Sequence of chain 1.D:
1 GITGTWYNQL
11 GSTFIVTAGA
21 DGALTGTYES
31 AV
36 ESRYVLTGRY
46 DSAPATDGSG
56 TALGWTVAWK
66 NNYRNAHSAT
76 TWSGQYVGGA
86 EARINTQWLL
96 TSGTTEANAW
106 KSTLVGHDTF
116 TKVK

Binding-site contacts:
Ligand atom N1 contacts residue TYR28 of chain 1.D at 3.9 Å.
Ligand atom C5 contacts residue TRP105 of chain 1.B at 4.3 Å (hydrophobic).
Ligand atom O3 contacts residue SER12 of chain 1.D at 3.0 Å (h-bond).
Ligand atom C9 contacts residue VAL32 of chain 1.D at 3.3 Å (hydrophobic).
Ligand atom SE1 contacts residue THR75 of chain 1.D at 3.3 Å.
Ligand atom C5 contacts residue ASP113 of chain 1.D at 3.9 Å.
Ligand atom O12 contacts residue ALA71 of chain 1.D at 3.7 Å.
Ligand atom C6 contacts residue THR75 of chain 1.D at 4.1 Å.
Ligand atom SE1 contacts residue TRP77 of chain 1.D at 3.7 Å.
Ligand atom SE1 contacts residue TRP64 of chain 1.D at 3.4 Å.
Ligand atom C8 contacts residue VAL32 of chain 1.D at 3.9 Å (hydrophobic).
Ligand atom C7 contacts residue VAL32 of chain 1.D at 3.6 Å (hydrophobic).
Ligand atom C5 contacts residue TRP93 of chain 1.D at 4.0 Å (hydrophobic).
Ligand atom O3 contacts residue TYR28 of chain 1.D at 2.5 Å (h-bond).
Ligand atom C3 contacts residue SER12 of chain 1.D at 3.9 Å.
Ligand atom O3 contacts residue ASP113 of chain 1.D at 3.8 Å.
Ligand atom O11 contacts residue TRP105 of chain 1.B at 4.1 Å.
Ligand atom C10 contacts residue TRP64 of chain 1.D at 3.9 Å (hydrophobic).
Ligand atom C2 contacts residue TRP105 of chain 1.B at 3.8 Å (hydrophobic).
Ligand atom C3 contacts residue ASP113 of chain 1.D at 3.7 Å.
Ligand atom C6 contacts residue TRP77 of chain 1.D at 4.3 Å (hydrophobic).
Ligand atom O12 contacts residue TRP64 of chain 1.D at 4.0 Å.
Ligand atom C3 contacts residue TYR28 of chain 1.D at 3.4 Å (hydrophobic).
Ligand atom N2 contacts residue SER12 of chain 1.D at 4.1 Å.
Ligand atom O12 contacts residue LEU95 of chain 1.D at 4.3 Å.
Ligand atom N1 contacts residue ASN8 of chain 1.D at 4.1 Å.
Ligand atom C8 contacts residue TRP64 of chain 1.D at 3.8 Å (hydrophobic).
Ligand atom C3 contacts residue ASN8 of chain 1.D at 3.7 Å.
Ligand atom C9 contacts residue TRP64 of chain 1.D at 4.1 Å (hydrophobic).
Ligand atom C2 contacts residue TRP64 of chain 1.D at 4.3 Å (hydrophobic).
Ligand atom C6 contacts residue TRP93 of chain 1.D at 3.4 Å (hydrophobic).
Ligand atom N1 contacts residue ASP113 of chain 1.D at 2.8 Å (salt-bridge).
Ligand atom N2 contacts residue VAL32 of chain 1.D at 3.6 Å.
Ligand atom C7 contacts residue TRP64 of chain 1.D at 3.9 Å (hydrophobic).
Ligand atom O3 contacts residue ASN8 of chain 1.D at 2.9 Å (h-bond).
Ligand atom O12 contacts residue SER73 of chain 1.D at 3.3 Å (h-bond).
Ligand atom C6 contacts residue ASP113 of chain 1.D at 4.3 Å.
Ligand atom C4 contacts residue VAL32 of chain 1.D at 3.7 Å (hydrophobic).
Ligand atom C4 contacts residue TRP105 of chain 1.B at 3.9 Å (hydrophobic).
Ligand atom C11 contacts residue ALA71 of chain 1.D at 4.2 Å (hydrophobic).

Sequence of chain 1.B:
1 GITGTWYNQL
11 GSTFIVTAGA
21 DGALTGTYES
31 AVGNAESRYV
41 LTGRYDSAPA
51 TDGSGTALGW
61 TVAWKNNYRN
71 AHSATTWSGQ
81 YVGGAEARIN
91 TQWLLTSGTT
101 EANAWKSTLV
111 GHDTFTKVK

A small-molecule ligand and the protein it binds are described below.
Small molecule (SMILES): O=C(O)CCCC[C@@H]1[Se]C[C@@H]2NC(=O)N[C@@H]21